This small molecule binds to this protein.
Small molecule (SMILES): Nc1ncnc2c1ncn2[C@H]1C[C@H](O)[C@@H](CO[P](=O)(O)O[P](=O)(O)OP(=O)(O)O)O1

Sequence of chain 1.A:
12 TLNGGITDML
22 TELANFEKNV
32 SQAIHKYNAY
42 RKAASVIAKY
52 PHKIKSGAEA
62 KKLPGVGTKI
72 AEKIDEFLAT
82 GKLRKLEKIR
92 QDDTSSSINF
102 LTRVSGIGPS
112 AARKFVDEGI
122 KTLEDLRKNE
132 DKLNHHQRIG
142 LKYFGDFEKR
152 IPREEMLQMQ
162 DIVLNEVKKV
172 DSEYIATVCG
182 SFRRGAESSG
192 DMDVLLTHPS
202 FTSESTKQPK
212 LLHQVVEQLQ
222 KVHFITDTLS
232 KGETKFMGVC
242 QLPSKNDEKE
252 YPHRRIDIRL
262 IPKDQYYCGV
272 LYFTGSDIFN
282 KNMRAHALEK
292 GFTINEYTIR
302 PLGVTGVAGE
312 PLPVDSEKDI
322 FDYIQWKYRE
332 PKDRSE

Binding-site contacts:
Ligand atom O2B contacts residue SER182 of chain 1.A at 3.1 Å (h-bond).
Ligand atom O2G contacts residue MG1 of chain 1.O at 3.2 Å.
Ligand atom O2A contacts residue MG1 of chain 1.F at 1.9 Å.
Ligand atom O2A contacts residue PPV1 of chain 1.M at 3.0 Å (h-bond).
Ligand atom PA contacts residue MG1 of chain 1.E at 3.3 Å.
Ligand atom O2B contacts residue GLY181 of chain 1.A at 3.3 Å.
Ligand atom O2G contacts residue PPV1 of chain 1.M at 0.8 Å (h-bond).
Ligand atom O2G contacts residue ASP192 of chain 1.A at 2.8 Å (salt-bridge).
Ligand atom O3' contacts residue PPV1 of chain 1.M at 3.0 Å (h-bond).
Ligand atom O2A contacts residue MG1 of chain 1.E at 2.2 Å.
Ligand atom O2G contacts residue MG1 of chain 1.F at 2.2 Å.
Ligand atom PA contacts residue PPV1 of chain 1.M at 1.9 Å.
Ligand atom C1' contacts residue TYR273 of chain 1.A at 3.5 Å (hydrophobic).
Ligand atom O3B contacts residue PPV1 of chain 1.M at 0.3 Å (h-bond).
Ligand atom O1G contacts residue PPV1 of chain 1.M at 1.0 Å (h-bond).
Ligand atom PA contacts residue MG1 of chain 1.F at 2.9 Å.
Ligand atom PB contacts residue PPV1 of chain 1.M at 0.3 Å.
Ligand atom O1A contacts residue PPV1 of chain 1.M at 2.7 Å (h-bond).
Ligand atom PA contacts residue MG1 of chain 1.O at 2.7 Å.
Ligand atom PG contacts residue MG1 of chain 1.F at 3.2 Å.
Ligand atom O2B contacts residue PPV1 of chain 1.M at 0.4 Å (h-bond).
Ligand atom O3A contacts residue MG1 of chain 1.O at 2.2 Å.
Ligand atom C5 contacts residue ASP278 of chain 1.A at 3.4 Å.
Ligand atom O1B contacts residue PPV1 of chain 1.M at 0.6 Å (h-bond).
Ligand atom O2A contacts residue ASP194 of chain 1.A at 2.8 Å (salt-bridge).
Ligand atom O3A contacts residue MG1 of chain 1.F at 3.0 Å.
Ligand atom O2A contacts residue ASP192 of chain 1.A at 2.6 Å (salt-bridge).
Ligand atom O3G contacts residue PPV1 of chain 1.M at 0.3 Å (h-bond).
Ligand atom O3A contacts residue PPV1 of chain 1.M at 0.5 Å (h-bond).
Ligand atom O1G contacts residue MG1 of chain 1.F at 3.5 Å.
Ligand atom O1B contacts residue ARG185 of chain 1.A at 3.5 Å (salt-bridge).
Ligand atom N3 contacts residue ASN281 of chain 1.A at 3.1 Å (h-bond).
Ligand atom PB contacts residue MG1 of chain 1.F at 3.0 Å.
Ligand atom PG contacts residue PPV1 of chain 1.M at 0.3 Å.
Ligand atom O1G contacts residue GLY191 of chain 1.A at 2.8 Å (h-bond).
Ligand atom O2B contacts residue MG1 of chain 1.F at 2.2 Å.
Ligand atom O5' contacts residue PPV1 of chain 1.M at 2.5 Å (h-bond).
Ligand atom O2B contacts residue ASP194 of chain 1.A at 3.0 Å (salt-bridge).
Ligand atom O1G contacts residue SER182 of chain 1.A at 2.5 Å (h-bond).
Ligand atom O1A contacts residue MG1 of chain 1.O at 2.2 Å.